Binding-site contacts:
Ligand atom O1A contacts residue ARG236 of chain 1.B at 2.6 Å (salt-bridge).
Ligand atom O1B contacts residue GLY202 of chain 1.B at 2.7 Å (h-bond).
Ligand atom PA contacts residue GLY202 of chain 1.B at 3.3 Å.
Ligand atom S1G contacts residue ASN200 of chain 1.B at 2.9 Å (h-bond).
Ligand atom O2A contacts residue ARG236 of chain 1.B at 2.9 Å (salt-bridge).
Ligand atom O1B contacts residue ASN200 of chain 1.B at 3.3 Å (h-bond).
Ligand atom O3A contacts residue MG1 of chain 1.I at 3.5 Å.
Ligand atom N6 contacts residue LEU246 of chain 1.B at 3.4 Å.
Ligand atom O1B contacts residue VAL201 of chain 1.B at 3.6 Å (h-bond).
Ligand atom O1A contacts residue SER204 of chain 1.B at 3.2 Å.
Ligand atom O3B contacts residue LYS203 of chain 1.B at 3.3 Å (salt-bridge).
Ligand atom O2G contacts residue MG1 of chain 1.I at 3.0 Å.
Ligand atom N7 contacts residue ARG407 of chain 1.A at 3.6 Å.
Ligand atom O3G contacts residue LYS405 of chain 1.A at 3.0 Å (salt-bridge).
Ligand atom O1A contacts residue LEU205 of chain 1.B at 2.9 Å (h-bond).
Ligand atom O3' contacts residue LYS423 of chain 1.B at 3.2 Å.
Ligand atom O3B contacts residue MG1 of chain 1.I at 2.2 Å.
Ligand atom O3G contacts residue MG1 of chain 1.I at 2.6 Å.
Ligand atom N1 contacts residue ASP247 of chain 1.B at 3.4 Å (salt-bridge).
Ligand atom O2G contacts residue LYS203 of chain 1.B at 3.2 Å (salt-bridge).
Ligand atom O1A contacts residue GLY202 of chain 1.B at 3.3 Å (h-bond).
Ligand atom PG contacts residue MG1 of chain 1.I at 2.7 Å.
Ligand atom PA contacts residue ARG236 of chain 1.B at 3.2 Å.
Ligand atom O3G contacts residue ARG407 of chain 1.A at 3.5 Å (salt-bridge).
Ligand atom O2G contacts residue GLN227 of chain 1.B at 3.4 Å (h-bond).
Ligand atom O3A contacts residue GLY202 of chain 1.B at 2.8 Å (h-bond).
Ligand atom C3' contacts residue ASN200 of chain 1.B at 3.7 Å.
Ligand atom N6 contacts residue TYR408 of chain 1.A at 3.2 Å (h-bond).
Ligand atom S1G contacts residue VAL199 of chain 1.B at 3.6 Å.
Ligand atom C6 contacts residue LEU246 of chain 1.B at 3.5 Å (hydrophobic).
Ligand atom O2B contacts residue ASN200 of chain 1.B at 2.8 Å (h-bond).
Ligand atom PG contacts residue LYS405 of chain 1.A at 3.5 Å.
Ligand atom S1G contacts residue LYS405 of chain 1.A at 2.7 Å (salt-bridge).
Ligand atom PB contacts residue MG1 of chain 1.I at 3.4 Å.
Ligand atom O5' contacts residue GLY202 of chain 1.B at 3.2 Å (h-bond).
Ligand atom O2' contacts residue ASP410 of chain 1.A at 3.4 Å (salt-bridge).
Ligand atom O3A contacts residue SER204 of chain 1.B at 3.4 Å.
Ligand atom O4' contacts residue GLN426 of chain 1.B at 3.6 Å (h-bond).
Ligand atom N9 contacts residue GLN426 of chain 1.B at 3.6 Å (h-bond).
Ligand atom PB contacts residue GLY202 of chain 1.B at 3.2 Å.

Sequence of chain 1.A:
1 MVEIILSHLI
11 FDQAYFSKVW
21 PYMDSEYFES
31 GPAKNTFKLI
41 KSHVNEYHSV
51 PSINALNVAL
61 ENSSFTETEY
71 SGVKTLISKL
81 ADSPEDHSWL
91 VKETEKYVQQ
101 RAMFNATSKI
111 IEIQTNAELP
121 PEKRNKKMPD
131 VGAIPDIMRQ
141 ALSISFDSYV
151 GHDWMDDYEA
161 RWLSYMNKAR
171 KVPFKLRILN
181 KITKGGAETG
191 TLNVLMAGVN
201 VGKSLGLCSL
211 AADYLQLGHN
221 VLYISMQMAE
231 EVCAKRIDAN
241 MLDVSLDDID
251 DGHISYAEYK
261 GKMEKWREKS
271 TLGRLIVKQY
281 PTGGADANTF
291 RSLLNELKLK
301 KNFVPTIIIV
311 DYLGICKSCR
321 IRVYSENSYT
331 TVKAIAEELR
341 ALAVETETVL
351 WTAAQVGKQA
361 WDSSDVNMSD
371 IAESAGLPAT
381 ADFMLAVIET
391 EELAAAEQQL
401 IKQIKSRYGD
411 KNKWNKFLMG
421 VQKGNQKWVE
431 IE

Sequence of chain 1.B:
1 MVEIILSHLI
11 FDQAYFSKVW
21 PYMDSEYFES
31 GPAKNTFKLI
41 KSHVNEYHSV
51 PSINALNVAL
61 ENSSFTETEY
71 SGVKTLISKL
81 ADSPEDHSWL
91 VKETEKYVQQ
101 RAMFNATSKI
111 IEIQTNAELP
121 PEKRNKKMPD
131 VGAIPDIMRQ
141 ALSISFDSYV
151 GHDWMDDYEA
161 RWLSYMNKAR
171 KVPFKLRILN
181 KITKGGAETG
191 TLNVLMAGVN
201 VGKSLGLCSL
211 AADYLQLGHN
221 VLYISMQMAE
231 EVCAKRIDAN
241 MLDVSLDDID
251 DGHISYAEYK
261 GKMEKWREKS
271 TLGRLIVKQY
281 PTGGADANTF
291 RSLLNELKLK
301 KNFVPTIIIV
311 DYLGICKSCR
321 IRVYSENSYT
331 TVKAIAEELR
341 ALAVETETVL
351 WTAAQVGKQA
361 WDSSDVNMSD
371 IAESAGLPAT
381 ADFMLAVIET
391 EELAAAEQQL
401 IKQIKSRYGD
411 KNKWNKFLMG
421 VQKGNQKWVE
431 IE

This protein binds this small molecule.
Small molecule (SMILES): Nc1ncnc2c1ncn2[C@@H]1O[C@H](COP(=O)(O)OP(=O)(O)OP(O)(O)=S)[C@@H](O)[C@H]1O